Binding-site contacts:
Ligand atom CD contacts residue GLU76 of chain 1.B at 3.6 Å.
Ligand atom CD1 contacts residue VAL72 of chain 1.B at 3.6 Å (hydrophobic).
Ligand atom CG contacts residue GLU238 of chain 1.B at 4.0 Å.
Ligand atom CD1 contacts residue GLU238 of chain 1.B at 3.1 Å.
Ligand atom NZ contacts residue GLU76 of chain 1.B at 2.8 Å (salt-bridge).
Ligand atom CD2 contacts residue MET239 of chain 1.B at 4.0 Å (hydrophobic).
Ligand atom C contacts residue ILE54 of chain 1.B at 4.1 Å (hydrophobic).
Ligand atom O contacts residue LYS58 of chain 1.B at 2.3 Å (salt-bridge).
Ligand atom CD2 contacts residue LYS58 of chain 1.B at 3.5 Å.
Ligand atom CD2 contacts residue LEU75 of chain 1.B at 3.7 Å (hydrophobic).
Ligand atom CA contacts residue ILE54 of chain 1.B at 4.0 Å (hydrophobic).
Ligand atom O contacts residue ILE54 of chain 1.B at 3.9 Å.
Ligand atom ND1 contacts residue LEU68 of chain 1.B at 4.0 Å.
Ligand atom CD1 contacts residue ILE54 of chain 1.B at 3.5 Å (hydrophobic).
Ligand atom CD contacts residue VAL72 of chain 1.B at 4.0 Å (hydrophobic).
Ligand atom CG1 contacts residue GLU238 of chain 1.B at 4.1 Å.
Ligand atom CB contacts residue ILE54 of chain 1.B at 3.7 Å (hydrophobic).
Ligand atom NE2 contacts residue LEU68 of chain 1.B at 3.7 Å.
Ligand atom N contacts residue GLU238 of chain 1.B at 2.9 Å (salt-bridge).
Ligand atom C contacts residue LYS58 of chain 1.B at 3.5 Å.
Ligand atom CD1 contacts residue GLN71 of chain 1.B at 3.9 Å.
Ligand atom CA contacts residue GLU238 of chain 1.B at 4.0 Å.
Ligand atom N contacts residue VAL72 of chain 1.B at 3.9 Å.
Ligand atom C contacts residue GLU238 of chain 1.B at 3.5 Å.
Ligand atom CD2 contacts residue ILE54 of chain 1.B at 3.7 Å (hydrophobic).
Ligand atom CD2 contacts residue GLU76 of chain 1.B at 3.8 Å.
Ligand atom CA contacts residue VAL72 of chain 1.B at 3.8 Å (hydrophobic).
Ligand atom CE1 contacts residue LEU68 of chain 1.B at 3.6 Å (hydrophobic).
Ligand atom CB contacts residue GLU238 of chain 1.B at 4.0 Å.
Ligand atom CD2 contacts residue GLN71 of chain 1.B at 3.7 Å.
Ligand atom CD2 contacts residue PHE63 of chain 1.B at 4.0 Å (hydrophobic).
Ligand atom CD1 contacts residue LEU235 of chain 1.B at 3.9 Å (hydrophobic).
Ligand atom CG contacts residue ILE54 of chain 1.B at 4.0 Å (hydrophobic).
Ligand atom CE contacts residue GLU76 of chain 1.B at 3.1 Å.
Ligand atom NZ contacts residue VAL72 of chain 1.B at 3.8 Å.
Ligand atom CB contacts residue GLU238 of chain 1.B at 3.6 Å.
Ligand atom CD2 contacts residue VAL72 of chain 1.B at 3.7 Å (hydrophobic).
Ligand atom CA contacts residue GLU238 of chain 1.B at 3.2 Å.
Ligand atom CD1 contacts residue LEU235 of chain 1.B at 3.9 Å (hydrophobic).
Ligand atom CD1 contacts residue ASP234 of chain 1.B at 3.6 Å.

This protein binds this small molecule.
Small molecule (SMILES): CC[C@H](C)[C@H](NC(=O)[C@@H](N)CCCCN)C(=O)N[C@@H](CC(C)C)C(=O)N[C@@H](CC1=NC=NC1)C(=O)N[C@@H](CCCN=C(N)N)C(=O)N[C@@H](CC(C)C)C(=O)N[C@@H](CC(C)C)C(=O)N[C@@H](C)C(=O)N[C@@H](C)C=O

Sequence of chain 1.B:
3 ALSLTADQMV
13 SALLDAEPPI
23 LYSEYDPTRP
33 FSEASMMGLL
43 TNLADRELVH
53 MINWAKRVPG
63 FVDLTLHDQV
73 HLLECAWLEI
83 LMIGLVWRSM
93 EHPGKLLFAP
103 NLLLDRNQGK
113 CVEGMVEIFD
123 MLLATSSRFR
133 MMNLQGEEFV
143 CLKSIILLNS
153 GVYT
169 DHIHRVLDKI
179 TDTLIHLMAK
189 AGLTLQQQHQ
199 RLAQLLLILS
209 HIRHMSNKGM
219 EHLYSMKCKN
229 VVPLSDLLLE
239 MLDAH